Binding-site contacts:
Ligand atom O3P contacts residue VAL130 of chain 2.D at 3.7 Å.
Ligand atom C3' contacts residue VAL130 of chain 2.D at 3.8 Å (hydrophobic).
Ligand atom N2 contacts residue PHE118 of chain 2.A at 3.4 Å.
Ligand atom N3 contacts residue GLY131 of chain 2.D at 3.8 Å.
Ligand atom C8 contacts residue ASN119 of chain 2.A at 3.1 Å.
Ligand atom N3 contacts residue PHE118 of chain 2.A at 3.5 Å (h-bond).
Ligand atom C2' contacts residue VAL130 of chain 2.D at 3.8 Å (hydrophobic).
Ligand atom C5' contacts residue ILE128 of chain 2.D at 3.8 Å (hydrophobic).
Ligand atom O6 contacts residue VAL65 of chain 2.A at 2.6 Å (h-bond).
Ligand atom O4' contacts residue ASN119 of chain 2.A at 3.0 Å (h-bond).
Ligand atom N9 contacts residue ASN119 of chain 2.A at 3.1 Å (h-bond).
Ligand atom C2 contacts residue VAL65 of chain 2.A at 3.5 Å (hydrophobic).
Ligand atom N2 contacts residue VAL65 of chain 2.A at 3.4 Å (h-bond).
Ligand atom N7 contacts residue PHE118 of chain 2.A at 3.7 Å.
Ligand atom C5' contacts residue ALA117 of chain 2.A at 3.9 Å (hydrophobic).
Ligand atom C5 contacts residue PHE118 of chain 2.A at 3.0 Å (hydrophobic).
Ligand atom N1 contacts residue GLY131 of chain 2.D at 3.9 Å.
Ligand atom C8 contacts residue VAL120 of chain 2.A at 3.6 Å (hydrophobic).
Ligand atom N2 contacts residue GLU66 of chain 2.A at 3.8 Å.
Ligand atom C2 contacts residue PHE118 of chain 2.A at 3.4 Å (hydrophobic).
Ligand atom C6 contacts residue VAL65 of chain 2.A at 3.6 Å (hydrophobic).
Ligand atom C5' contacts residue GLY129 of chain 2.D at 3.4 Å.
Ligand atom O6 contacts residue ASP64 of chain 2.A at 2.5 Å (salt-bridge).
Ligand atom N1 contacts residue ASP64 of chain 2.A at 2.9 Å (salt-bridge).
Ligand atom N7 contacts residue VAL120 of chain 2.A at 3.5 Å (h-bond).
Ligand atom C2 contacts residue GLY131 of chain 2.D at 3.6 Å.
Ligand atom O1P contacts residue GLY129 of chain 2.D at 3.0 Å.
Ligand atom O6 contacts residue PHE118 of chain 2.A at 3.4 Å (h-bond).
Ligand atom C5 contacts residue ASP64 of chain 2.A at 3.9 Å.
Ligand atom N1 contacts residue VAL65 of chain 2.A at 2.7 Å (h-bond).
Ligand atom O5' contacts residue ILE128 of chain 2.D at 3.5 Å.
Ligand atom N2 contacts residue GLY131 of chain 2.D at 3.6 Å.
Ligand atom C6 contacts residue PHE118 of chain 2.A at 2.9 Å (hydrophobic).
Ligand atom O5' contacts residue ALA117 of chain 2.A at 2.9 Å (h-bond).
Ligand atom C1' contacts residue ASN119 of chain 2.A at 2.9 Å.
Ligand atom C4 contacts residue PHE118 of chain 2.A at 3.3 Å (hydrophobic).
Ligand atom N1 contacts residue PHE118 of chain 2.A at 3.1 Å (h-bond).
Ligand atom O6 contacts residue VAL120 of chain 2.A at 3.6 Å.
Ligand atom C6 contacts residue ASP64 of chain 2.A at 2.8 Å.
Ligand atom N2 contacts residue GLY129 of chain 2.D at 3.7 Å.

Sequence of chain 2.D:
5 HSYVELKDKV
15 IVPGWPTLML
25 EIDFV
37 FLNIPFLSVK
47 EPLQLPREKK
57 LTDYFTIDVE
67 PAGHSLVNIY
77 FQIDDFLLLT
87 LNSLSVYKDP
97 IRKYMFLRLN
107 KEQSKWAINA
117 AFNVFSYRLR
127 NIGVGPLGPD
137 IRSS

Sequence of chain 2.A:
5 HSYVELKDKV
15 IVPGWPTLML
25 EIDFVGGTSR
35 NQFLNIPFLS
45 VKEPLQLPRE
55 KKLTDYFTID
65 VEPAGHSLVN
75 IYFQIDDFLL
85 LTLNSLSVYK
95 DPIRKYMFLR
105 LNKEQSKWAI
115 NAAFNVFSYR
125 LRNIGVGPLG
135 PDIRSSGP

The protein below binds the small molecule below.
Small molecule (SMILES): Nc1nc2c(ncn2[C@@H]2O[C@H](CO)[C@@H](OP(=O)(O)O)[C@H]2O)c(=O)[nH]1